Binding-site contacts:
Ligand atom C contacts residue LYS63 of chain 1.A at 3.9 Å.
Ligand atom CE2 contacts residue VAL41 of chain 1.A at 4.0 Å (hydrophobic).
Ligand atom N contacts residue LYS63 of chain 1.A at 3.2 Å (salt-bridge).
Ligand atom C contacts residue LYS63 of chain 1.A at 3.7 Å.
Ligand atom C contacts residue CYS64 of chain 1.A at 4.1 Å (hydrophobic).
Ligand atom CA contacts residue LYS63 of chain 1.A at 4.0 Å.
Ligand atom SG contacts residue LEU44 of chain 1.A at 4.4 Å.
Ligand atom CD2 contacts residue CYS64 of chain 1.A at 3.8 Å (hydrophobic).
Ligand atom CZ contacts residue THR60 of chain 1.A at 3.8 Å.
Ligand atom SG contacts residue CYS64 of chain 1.A at 2.0 Å (h-bond).
Ligand atom CD2 contacts residue VAL41 of chain 1.A at 3.8 Å (hydrophobic).
Ligand atom CE2 contacts residue ILE40 of chain 1.A at 3.9 Å (hydrophobic).
Ligand atom CE2 contacts residue ASP37 of chain 1.A at 4.5 Å.
Ligand atom N contacts residue LYS63 of chain 1.A at 3.9 Å.
Ligand atom O contacts residue LYS63 of chain 1.A at 2.7 Å (salt-bridge).
Ligand atom CB contacts residue VAL41 of chain 1.A at 4.1 Å (hydrophobic).
Ligand atom CZ contacts residue ASP37 of chain 1.A at 3.9 Å.
Ligand atom CD1 contacts residue VAL41 of chain 1.A at 3.6 Å (hydrophobic).
Ligand atom CE2 contacts residue THR60 of chain 1.A at 3.7 Å.
Ligand atom O contacts residue LYS63 of chain 1.A at 4.0 Å.
Ligand atom CB contacts residue LYS63 of chain 1.A at 3.7 Å.
Ligand atom CD2 contacts residue LEU44 of chain 1.A at 4.0 Å (hydrophobic).
Ligand atom CA contacts residue LYS63 of chain 1.A at 4.0 Å.
Ligand atom CZ contacts residue VAL41 of chain 1.A at 4.2 Å (hydrophobic).
Ligand atom CE1 contacts residue ASP37 of chain 1.A at 4.2 Å.
Ligand atom CE1 contacts residue VAL41 of chain 1.A at 4.0 Å (hydrophobic).
Ligand atom CA contacts residue CYS64 of chain 1.A at 3.5 Å (hydrophobic).
Ligand atom CB contacts residue CYS64 of chain 1.A at 3.0 Å (hydrophobic).
Ligand atom N contacts residue LYS63 of chain 1.A at 3.6 Å.
Ligand atom CA contacts residue LYS63 of chain 1.A at 3.7 Å.
Ligand atom N contacts residue CYS64 of chain 1.A at 3.8 Å.
Ligand atom CG contacts residue VAL41 of chain 1.A at 3.5 Å (hydrophobic).
Ligand atom C contacts residue LYS63 of chain 1.A at 4.2 Å.
Ligand atom CE2 contacts residue CYS64 of chain 1.A at 4.2 Å (hydrophobic).

The protein below binds the small molecule below.
Small molecule (SMILES): CC(C)C[C@H](N)C(=O)N[C@@H](CCC(=O)O)C(=O)N[C@@H](C)C(=O)N[C@@H](CS)C(=O)N[C@@H](C)C(=O)N[C@H](C=O)Cc1ccccc1

Sequence of chain 1.A:
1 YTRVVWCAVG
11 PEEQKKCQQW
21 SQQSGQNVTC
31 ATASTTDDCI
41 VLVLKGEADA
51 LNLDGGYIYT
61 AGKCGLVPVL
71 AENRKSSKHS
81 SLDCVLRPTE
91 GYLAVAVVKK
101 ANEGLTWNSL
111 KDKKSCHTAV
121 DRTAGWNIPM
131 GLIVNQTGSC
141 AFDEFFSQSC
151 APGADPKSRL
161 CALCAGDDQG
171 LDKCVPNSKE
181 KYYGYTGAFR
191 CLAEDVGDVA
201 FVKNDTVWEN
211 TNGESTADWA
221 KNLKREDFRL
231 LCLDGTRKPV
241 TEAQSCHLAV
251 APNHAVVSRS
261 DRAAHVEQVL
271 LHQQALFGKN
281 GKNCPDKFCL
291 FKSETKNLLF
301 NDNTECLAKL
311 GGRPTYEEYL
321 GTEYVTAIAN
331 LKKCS